Sequence of chain 1.B:
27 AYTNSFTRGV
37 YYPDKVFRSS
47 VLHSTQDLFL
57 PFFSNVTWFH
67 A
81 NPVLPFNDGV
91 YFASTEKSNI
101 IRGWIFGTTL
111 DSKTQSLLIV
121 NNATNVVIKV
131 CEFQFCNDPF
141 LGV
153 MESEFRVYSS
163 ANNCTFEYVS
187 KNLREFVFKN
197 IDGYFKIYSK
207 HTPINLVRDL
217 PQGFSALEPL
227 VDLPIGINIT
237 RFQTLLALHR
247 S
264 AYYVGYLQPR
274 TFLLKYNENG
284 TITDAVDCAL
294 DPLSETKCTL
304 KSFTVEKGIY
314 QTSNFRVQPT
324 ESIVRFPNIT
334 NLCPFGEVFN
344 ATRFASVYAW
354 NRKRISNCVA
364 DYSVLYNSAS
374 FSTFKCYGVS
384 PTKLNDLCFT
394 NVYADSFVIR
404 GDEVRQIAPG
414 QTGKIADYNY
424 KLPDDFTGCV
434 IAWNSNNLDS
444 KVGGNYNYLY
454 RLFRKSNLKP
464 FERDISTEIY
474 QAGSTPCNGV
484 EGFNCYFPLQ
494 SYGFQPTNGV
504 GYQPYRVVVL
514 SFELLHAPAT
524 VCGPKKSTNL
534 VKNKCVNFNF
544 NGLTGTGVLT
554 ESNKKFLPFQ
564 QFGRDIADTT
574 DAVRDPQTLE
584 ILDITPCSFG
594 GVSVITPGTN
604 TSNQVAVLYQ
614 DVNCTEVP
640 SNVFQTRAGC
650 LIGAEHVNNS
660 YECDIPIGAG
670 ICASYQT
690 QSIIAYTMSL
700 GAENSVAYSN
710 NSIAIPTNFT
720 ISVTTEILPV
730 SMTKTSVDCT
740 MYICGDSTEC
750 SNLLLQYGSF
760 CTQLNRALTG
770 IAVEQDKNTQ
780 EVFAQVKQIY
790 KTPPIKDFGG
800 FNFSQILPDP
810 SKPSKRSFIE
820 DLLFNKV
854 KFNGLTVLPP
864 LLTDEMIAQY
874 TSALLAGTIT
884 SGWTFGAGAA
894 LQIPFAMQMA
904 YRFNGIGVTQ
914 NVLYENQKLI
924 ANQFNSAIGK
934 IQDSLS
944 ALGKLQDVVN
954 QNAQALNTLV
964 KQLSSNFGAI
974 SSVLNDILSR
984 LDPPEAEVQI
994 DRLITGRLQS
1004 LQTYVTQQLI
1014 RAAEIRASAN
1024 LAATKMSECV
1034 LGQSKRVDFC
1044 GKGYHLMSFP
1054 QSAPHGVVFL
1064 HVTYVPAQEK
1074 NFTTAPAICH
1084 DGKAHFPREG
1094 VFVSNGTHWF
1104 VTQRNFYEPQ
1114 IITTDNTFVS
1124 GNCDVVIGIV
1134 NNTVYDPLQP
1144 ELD

Sequence of chain 1.C:
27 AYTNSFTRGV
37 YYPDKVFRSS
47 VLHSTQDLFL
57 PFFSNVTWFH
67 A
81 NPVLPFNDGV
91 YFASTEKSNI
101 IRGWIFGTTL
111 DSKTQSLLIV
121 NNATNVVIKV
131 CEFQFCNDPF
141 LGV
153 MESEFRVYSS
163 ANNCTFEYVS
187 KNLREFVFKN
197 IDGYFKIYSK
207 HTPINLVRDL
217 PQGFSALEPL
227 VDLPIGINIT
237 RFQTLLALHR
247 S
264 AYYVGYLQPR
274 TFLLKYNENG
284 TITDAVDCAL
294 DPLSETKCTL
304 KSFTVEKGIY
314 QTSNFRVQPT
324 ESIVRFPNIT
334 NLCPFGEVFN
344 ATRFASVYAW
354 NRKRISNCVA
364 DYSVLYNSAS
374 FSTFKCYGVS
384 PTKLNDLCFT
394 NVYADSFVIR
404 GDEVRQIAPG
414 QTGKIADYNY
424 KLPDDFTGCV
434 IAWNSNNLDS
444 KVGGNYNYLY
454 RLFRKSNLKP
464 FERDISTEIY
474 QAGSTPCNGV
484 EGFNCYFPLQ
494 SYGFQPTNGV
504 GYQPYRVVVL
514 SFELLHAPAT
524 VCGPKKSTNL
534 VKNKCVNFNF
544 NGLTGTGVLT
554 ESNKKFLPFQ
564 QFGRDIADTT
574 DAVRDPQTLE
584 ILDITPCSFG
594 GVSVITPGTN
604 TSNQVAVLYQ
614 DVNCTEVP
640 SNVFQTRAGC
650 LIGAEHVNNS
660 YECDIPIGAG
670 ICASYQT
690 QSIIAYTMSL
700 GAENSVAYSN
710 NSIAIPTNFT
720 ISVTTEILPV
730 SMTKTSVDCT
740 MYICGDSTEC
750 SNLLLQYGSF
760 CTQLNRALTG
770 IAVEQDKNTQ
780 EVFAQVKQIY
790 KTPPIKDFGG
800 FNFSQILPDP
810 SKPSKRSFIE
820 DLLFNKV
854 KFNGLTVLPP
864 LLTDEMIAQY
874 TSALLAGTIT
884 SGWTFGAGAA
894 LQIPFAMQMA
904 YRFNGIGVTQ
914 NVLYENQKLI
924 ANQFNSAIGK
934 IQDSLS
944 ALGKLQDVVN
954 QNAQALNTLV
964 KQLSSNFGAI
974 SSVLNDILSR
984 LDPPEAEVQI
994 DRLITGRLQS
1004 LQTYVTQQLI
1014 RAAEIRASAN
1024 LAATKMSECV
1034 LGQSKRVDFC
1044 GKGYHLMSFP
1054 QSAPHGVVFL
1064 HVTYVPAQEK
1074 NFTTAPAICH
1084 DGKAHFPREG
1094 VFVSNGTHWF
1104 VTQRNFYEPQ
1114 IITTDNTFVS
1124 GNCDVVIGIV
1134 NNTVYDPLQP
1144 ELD

Binding-site contacts:
Ligand atom O7 contacts residue LYS558 of chain 1.B at 2.8 Å (salt-bridge).
Ligand atom N2 contacts residue ASN282 of chain 1.C at 3.0 Å (h-bond).
Ligand atom C7 contacts residue ASN282 of chain 1.C at 3.7 Å.
Ligand atom C2 contacts residue ASN282 of chain 1.C at 2.5 Å.
Ligand atom O6 contacts residue ASN282 of chain 1.C at 4.1 Å.
Ligand atom C3 contacts residue LYS558 of chain 1.B at 4.4 Å.
Ligand atom O6 contacts residue GLU281 of chain 1.C at 3.6 Å.
Ligand atom O5 contacts residue ASN280 of chain 1.C at 3.8 Å.
Ligand atom C8 contacts residue LYS558 of chain 1.B at 4.5 Å.
Ligand atom C3 contacts residue ASN282 of chain 1.C at 3.8 Å.
Ligand atom N2 contacts residue LYS558 of chain 1.B at 2.4 Å (salt-bridge).
Ligand atom C5 contacts residue ASN282 of chain 1.C at 3.6 Å.
Ligand atom C8 contacts residue ASN282 of chain 1.C at 4.0 Å.
Ligand atom C7 contacts residue LYS558 of chain 1.B at 3.0 Å.
Ligand atom C4 contacts residue ASN282 of chain 1.C at 4.2 Å.
Ligand atom O6 contacts residue ASN280 of chain 1.C at 3.4 Å (h-bond).
Ligand atom C2 contacts residue LYS558 of chain 1.B at 3.5 Å.
Ligand atom O3 contacts residue LYS558 of chain 1.B at 4.1 Å.
Ligand atom C6 contacts residue GLU281 of chain 1.C at 4.4 Å.
Ligand atom O5 contacts residue ASN282 of chain 1.C at 2.3 Å (h-bond).
Ligand atom C6 contacts residue ASN280 of chain 1.C at 4.4 Å.
Ligand atom C1 contacts residue ASN282 of chain 1.C at 1.4 Å.

A small-molecule ligand and the protein it binds are described below.
Small molecule (SMILES): CC(=O)N[C@@H]1[C@@H](O)[C@H](O)[C@@H](CO)O[C@H]1O